Binding-site contacts:
Ligand atom C20 contacts residue LEU59 of chain 1.A at 3.8 Å (hydrophobic).
Ligand atom C4 contacts residue GLU92 of chain 1.A at 3.0 Å.
Ligand atom O18 contacts residue LYS43 of chain 1.A at 2.8 Å (salt-bridge).
Ligand atom C12 contacts residue GLU62 of chain 1.A at 3.7 Å.
Ligand atom F26 contacts residue LEU59 of chain 1.A at 3.3 Å.
Ligand atom C20 contacts residue GLU62 of chain 1.A at 3.3 Å.
Ligand atom F28 contacts residue GLY157 of chain 1.A at 3.3 Å.
Ligand atom N5 contacts residue LEU144 of chain 1.A at 3.6 Å.
Ligand atom N7 contacts residue VAL28 of chain 1.A at 3.6 Å.
Ligand atom C19 contacts residue GLU62 of chain 1.A at 3.5 Å.
Ligand atom C24 contacts residue LEU45 of chain 1.A at 3.6 Å (hydrophobic).
Ligand atom F26 contacts residue VAL55 of chain 1.A at 3.0 Å.
Ligand atom C4 contacts residue ALA41 of chain 1.A at 3.8 Å (hydrophobic).
Ligand atom C16 contacts residue LEU89 of chain 1.A at 3.7 Å (hydrophobic).
Ligand atom C4 contacts residue LEU144 of chain 1.A at 3.7 Å (hydrophobic).
Ligand atom C23 contacts residue LEU45 of chain 1.A at 3.3 Å (hydrophobic).
Ligand atom N3 contacts residue ALA94 of chain 1.A at 3.0 Å (h-bond).
Ligand atom N13 contacts residue GLU62 of chain 1.A at 3.7 Å.
Ligand atom C23 contacts residue PHE25 of chain 1.A at 3.5 Å (hydrophobic).
Ligand atom F27 contacts residue VAL55 of chain 1.A at 3.4 Å.
Ligand atom N13 contacts residue LEU91 of chain 1.A at 3.6 Å.
Ligand atom F28 contacts residue LEU59 of chain 1.A at 3.5 Å.
Ligand atom C8 contacts residue VAL28 of chain 1.A at 3.8 Å (hydrophobic).
Ligand atom C16 contacts residue GLU62 of chain 1.A at 3.7 Å.
Ligand atom N15 contacts residue GLU62 of chain 1.A at 2.9 Å (salt-bridge).
Ligand atom C22 contacts residue PHE25 of chain 1.A at 3.6 Å (hydrophobic).
Ligand atom C14 contacts residue ASP155 of chain 1.A at 3.6 Å.
Ligand atom C14 contacts residue ALA154 of chain 1.A at 3.6 Å (hydrophobic).
Ligand atom BR30 contacts residue LEU20 of chain 1.A at 3.8 Å.
Ligand atom O18 contacts residue LEU89 of chain 1.A at 3.6 Å.
Ligand atom S11 contacts residue LYS43 of chain 1.A at 3.6 Å.
Ligand atom N17 contacts residue ASP155 of chain 1.A at 3.4 Å (salt-bridge).
Ligand atom C4 contacts residue ALA94 of chain 1.A at 3.6 Å (hydrophobic).
Ligand atom C14 contacts residue LEU91 of chain 1.A at 3.6 Å (hydrophobic).
Ligand atom N17 contacts residue GLU62 of chain 1.A at 2.8 Å (salt-bridge).
Ligand atom F28 contacts residue GLN58 of chain 1.A at 3.4 Å.
Ligand atom C16 contacts residue ASP155 of chain 1.A at 3.6 Å.
Ligand atom N29 contacts residue ALA94 of chain 1.A at 3.1 Å (h-bond).
Ligand atom N13 contacts residue ASP155 of chain 1.A at 3.4 Å (salt-bridge).
Ligand atom C6 contacts residue LEU144 of chain 1.A at 3.7 Å (hydrophobic).

Sequence of chain 1.A:
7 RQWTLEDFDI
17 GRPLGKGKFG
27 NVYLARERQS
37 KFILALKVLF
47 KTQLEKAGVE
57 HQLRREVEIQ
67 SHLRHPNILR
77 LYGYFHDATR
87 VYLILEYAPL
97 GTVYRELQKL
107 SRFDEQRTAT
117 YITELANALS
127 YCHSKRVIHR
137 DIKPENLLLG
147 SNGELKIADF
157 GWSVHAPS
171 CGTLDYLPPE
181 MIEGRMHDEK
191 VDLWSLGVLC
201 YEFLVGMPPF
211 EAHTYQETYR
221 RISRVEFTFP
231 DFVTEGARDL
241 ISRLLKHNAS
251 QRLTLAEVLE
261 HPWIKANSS

The protein below binds the small molecule below.
Small molecule (SMILES): Nc1ncnc(NCCc2cnc(NC(=O)Nc3cccc(C(F)(F)F)c3)s2)c1Br